Sequence of chain 2.D:
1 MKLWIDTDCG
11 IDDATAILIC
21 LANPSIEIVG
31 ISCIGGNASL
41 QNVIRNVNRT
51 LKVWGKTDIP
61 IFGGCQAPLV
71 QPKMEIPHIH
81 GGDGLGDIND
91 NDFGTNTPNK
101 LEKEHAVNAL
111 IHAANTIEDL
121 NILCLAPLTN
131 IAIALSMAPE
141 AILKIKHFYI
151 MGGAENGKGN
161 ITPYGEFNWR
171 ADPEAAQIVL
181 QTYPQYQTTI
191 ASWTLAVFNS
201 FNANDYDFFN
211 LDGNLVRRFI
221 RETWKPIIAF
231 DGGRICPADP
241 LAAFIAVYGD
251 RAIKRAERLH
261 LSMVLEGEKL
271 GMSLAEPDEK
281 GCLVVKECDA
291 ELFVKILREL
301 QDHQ

Binding-site contacts:
Ligand atom C15 contacts residue ASP231 of chain 2.D at 3.9 Å.
Ligand atom O13 contacts residue MET151 of chain 2.D at 3.0 Å.
Ligand atom N02 contacts residue HIS80 of chain 2.D at 3.9 Å.
Ligand atom O14 contacts residue ASN37 of chain 2.D at 2.9 Å (h-bond).
Ligand atom C01 contacts residue ILE227 of chain 2.D at 3.5 Å (hydrophobic).
Ligand atom O13 contacts residue ASP239 of chain 2.D at 3.0 Å (salt-bridge).
Ligand atom C09 contacts residue PHE167 of chain 2.D at 3.7 Å (hydrophobic).
Ligand atom C06 contacts residue PHE167 of chain 2.D at 4.0 Å (hydrophobic).
Ligand atom C07 contacts residue CA1 of chain 2.K at 3.1 Å.
Ligand atom C08 contacts residue ASP12 of chain 2.D at 3.8 Å.
Ligand atom C09 contacts residue GLU166 of chain 2.D at 3.7 Å.
Ligand atom O14 contacts residue ASP8 of chain 2.D at 3.6 Å (salt-bridge).
Ligand atom O13 contacts residue LEU125 of chain 2.D at 3.8 Å.
Ligand atom O14 contacts residue CA1 of chain 2.K at 2.2 Å.
Ligand atom C01 contacts residue HIS80 of chain 2.D at 3.1 Å.
Ligand atom O12 contacts residue GLU166 of chain 2.D at 2.3 Å (salt-bridge).
Ligand atom C11 contacts residue MET151 of chain 2.D at 3.6 Å (hydrophobic).
Ligand atom N17 contacts residue TRP193 of chain 2.D at 3.4 Å.
Ligand atom C11 contacts residue GLU166 of chain 2.D at 3.5 Å.
Ligand atom O12 contacts residue MET151 of chain 2.D at 3.1 Å.
Ligand atom O13 contacts residue ASN168 of chain 2.D at 3.3 Å (h-bond).
Ligand atom C06 contacts residue HIS80 of chain 2.D at 3.7 Å.
Ligand atom N05 contacts residue HIS80 of chain 2.D at 3.5 Å (h-bond).
Ligand atom C11 contacts residue ASN160 of chain 2.D at 3.6 Å.
Ligand atom C08 contacts residue MET151 of chain 2.D at 3.6 Å (hydrophobic).
Ligand atom C08 contacts residue CA1 of chain 2.K at 3.2 Å.
Ligand atom C07 contacts residue ASP12 of chain 2.D at 3.7 Å.
Ligand atom N17 contacts residue ASP231 of chain 2.D at 2.6 Å (salt-bridge).
Ligand atom C09 contacts residue MET151 of chain 2.D at 3.6 Å (hydrophobic).
Ligand atom C09 contacts residue ASN168 of chain 2.D at 3.9 Å.
Ligand atom O14 contacts residue ASP12 of chain 2.D at 3.9 Å.
Ligand atom N02 contacts residue ILE227 of chain 2.D at 3.2 Å.
Ligand atom O12 contacts residue ASN160 of chain 2.D at 3.5 Å (h-bond).
Ligand atom O10 contacts residue PHE167 of chain 2.D at 3.1 Å.
Ligand atom C06 contacts residue ASN37 of chain 2.D at 3.3 Å.
Ligand atom C07 contacts residue ASN37 of chain 2.D at 3.8 Å.
Ligand atom O13 contacts residue CA1 of chain 2.K at 2.2 Å.
Ligand atom O14 contacts residue ASP13 of chain 2.D at 3.2 Å (salt-bridge).
Ligand atom O14 contacts residue ASP239 of chain 2.D at 4.0 Å.
Ligand atom N16 contacts residue ASN160 of chain 2.D at 3.8 Å.

A small-molecule ligand and the protein it binds are described below.
Small molecule (SMILES): [H]/N=C(/N)c1ncn([C@@H]2O[C@H](CO)[C@@H](O)[C@H]2O)n1